This small molecule binds to this protein.
Small molecule (SMILES): CSCC[C@H](NC(=O)[C@@H]1CCCN1C(=O)CNC(=O)[C@H](C)NC(=O)[C@H](CC1=c2ccccc2=NC1)NC(=O)[C@H](CC(C)C)NC(=O)[C@@H](N)CC(C)C)C(=O)N[C@@H](C)C(=O)N[C@H](C(=O)O)C(C)C

Binding-site contacts:
Ligand atom CA contacts residue TYR159 of chain 1.A at 3.4 Å (hydrophobic).
Ligand atom O contacts residue GLN155 of chain 1.A at 2.8 Å (h-bond).
Ligand atom CA contacts residue THR143 of chain 1.A at 3.5 Å.
Ligand atom CA contacts residue GLN155 of chain 1.A at 3.3 Å.
Ligand atom CD1 contacts residue GLU63 of chain 1.A at 3.0 Å.
Ligand atom CG1 contacts residue TYR116 of chain 1.A at 3.4 Å (hydrophobic).
Ligand atom O contacts residue TRP147 of chain 1.A at 3.4 Å.
Ligand atom C contacts residue GLU63 of chain 1.A at 3.6 Å.
Ligand atom CD2 contacts residue PHE9 of chain 1.A at 3.4 Å (hydrophobic).
Ligand atom C contacts residue TYR159 of chain 1.A at 3.5 Å (hydrophobic).
Ligand atom CA contacts residue GLU63 of chain 1.A at 3.4 Å.
Ligand atom O contacts residue LYS146 of chain 1.A at 3.1 Å (salt-bridge).
Ligand atom N contacts residue GLU63 of chain 1.A at 2.8 Å (salt-bridge).
Ligand atom OXT contacts residue TYR84 of chain 1.A at 2.9 Å (h-bond).
Ligand atom N contacts residue TYR99 of chain 1.A at 3.4 Å (h-bond).
Ligand atom CA contacts residue TYR7 of chain 1.A at 3.4 Å (hydrophobic).
Ligand atom O contacts residue LYS66 of chain 1.A at 3.2 Å (salt-bridge).
Ligand atom CA contacts residue ASP77 of chain 1.A at 3.3 Å.
Ligand atom OXT contacts residue THR143 of chain 1.A at 3.2 Å (h-bond).
Ligand atom CB contacts residue THR143 of chain 1.A at 3.5 Å.
Ligand atom CD1 contacts residue MET45 of chain 1.A at 3.5 Å (hydrophobic).
Ligand atom O contacts residue TRP147 of chain 1.A at 2.8 Å (h-bond).
Ligand atom CB contacts residue GLU63 of chain 1.A at 3.6 Å.
Ligand atom CD2 contacts residue TYR7 of chain 1.A at 3.5 Å (hydrophobic).
Ligand atom C contacts residue ASP77 of chain 1.A at 3.5 Å.
Ligand atom N contacts residue ASP77 of chain 1.A at 2.8 Å (salt-bridge).
Ligand atom CD2 contacts residue GOL1 of chain 1.P at 3.5 Å.
Ligand atom C contacts residue TYR7 of chain 1.A at 3.5 Å (hydrophobic).
Ligand atom CG contacts residue GLU63 of chain 1.A at 3.4 Å.
Ligand atom N contacts residue TYR7 of chain 1.A at 2.8 Å (h-bond).
Ligand atom CD2 contacts residue LEU156 of chain 1.A at 3.6 Å (hydrophobic).
Ligand atom OXT contacts residue LYS146 of chain 1.A at 3.1 Å.
Ligand atom O contacts residue HIS70 of chain 1.A at 3.3 Å.
Ligand atom NE1 contacts residue GLN155 of chain 1.A at 3.0 Å (h-bond).
Ligand atom N contacts residue TYR159 of chain 1.A at 3.3 Å.
Ligand atom C contacts residue LYS146 of chain 1.A at 3.5 Å.
Ligand atom N contacts residue TYR171 of chain 1.A at 3.0 Å (h-bond).
Ligand atom CB contacts residue TYR99 of chain 1.A at 3.6 Å (hydrophobic).
Ligand atom O contacts residue TYR159 of chain 1.A at 2.5 Å (h-bond).
Ligand atom CD2 contacts residue TYR99 of chain 1.A at 3.3 Å (hydrophobic).

Sequence of chain 1.A:
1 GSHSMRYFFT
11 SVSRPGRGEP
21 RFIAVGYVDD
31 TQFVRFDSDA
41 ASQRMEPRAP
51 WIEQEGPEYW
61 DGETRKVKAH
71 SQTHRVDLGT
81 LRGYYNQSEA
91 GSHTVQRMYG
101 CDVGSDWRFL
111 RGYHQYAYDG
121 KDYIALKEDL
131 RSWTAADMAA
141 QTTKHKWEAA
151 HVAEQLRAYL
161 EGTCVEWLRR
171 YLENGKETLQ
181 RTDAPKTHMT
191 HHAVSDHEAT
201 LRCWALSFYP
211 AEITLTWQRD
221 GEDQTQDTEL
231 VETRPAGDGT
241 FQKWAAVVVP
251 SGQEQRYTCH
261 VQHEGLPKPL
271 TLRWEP